Binding-site contacts:
Ligand atom C2 contacts residue ASN189 of chain 3.A at 2.5 Å.
Ligand atom C7 contacts residue ASN189 of chain 3.A at 4.0 Å.
Ligand atom C8 contacts residue HIS187 of chain 3.A at 4.5 Å.
Ligand atom O3 contacts residue HIS187 of chain 3.A at 3.8 Å.
Ligand atom C8 contacts residue THR155 of chain 3.A at 3.7 Å.
Ligand atom C6 contacts residue THR265 of chain 3.A at 3.8 Å.
Ligand atom O5 contacts residue ASN189 of chain 3.A at 2.4 Å (h-bond).
Ligand atom O5 contacts residue THR267 of chain 3.A at 4.3 Å.
Ligand atom C6 contacts residue THR267 of chain 3.A at 4.1 Å.
Ligand atom C4 contacts residue ASN189 of chain 3.A at 3.6 Å.
Ligand atom C5 contacts residue THR265 of chain 3.A at 4.1 Å.
Ligand atom C1 contacts residue ASN189 of chain 3.A at 1.5 Å.
Ligand atom O6 contacts residue THR267 of chain 3.A at 3.4 Å.
Ligand atom C5 contacts residue ASN189 of chain 3.A at 2.9 Å.
Ligand atom C1 contacts residue THR265 of chain 3.A at 4.2 Å.
Ligand atom N2 contacts residue ASN189 of chain 3.A at 2.8 Å (h-bond).
Ligand atom C3 contacts residue HIS187 of chain 3.A at 3.8 Å.
Ligand atom C6 contacts residue ASN189 of chain 3.A at 4.3 Å.
Ligand atom C8 contacts residue ARG296 of chain 3.A at 4.2 Å.
Ligand atom O3 contacts residue ASN189 of chain 3.A at 4.4 Å.
Ligand atom C5 contacts residue THR267 of chain 3.A at 3.6 Å.
Ligand atom O6 contacts residue THR265 of chain 3.A at 3.6 Å (h-bond).
Ligand atom N2 contacts residue HIS187 of chain 3.A at 4.2 Å.
Ligand atom O5 contacts residue THR265 of chain 3.A at 3.3 Å (h-bond).
Ligand atom C3 contacts residue ASN189 of chain 3.A at 3.1 Å.

The protein below binds the small molecule below.
Small molecule (SMILES): CC(=O)N[C@@H]1[C@@H](O)[C@H](O)[C@@H](CO)O[C@H]1O

Sequence of chain 3.A:
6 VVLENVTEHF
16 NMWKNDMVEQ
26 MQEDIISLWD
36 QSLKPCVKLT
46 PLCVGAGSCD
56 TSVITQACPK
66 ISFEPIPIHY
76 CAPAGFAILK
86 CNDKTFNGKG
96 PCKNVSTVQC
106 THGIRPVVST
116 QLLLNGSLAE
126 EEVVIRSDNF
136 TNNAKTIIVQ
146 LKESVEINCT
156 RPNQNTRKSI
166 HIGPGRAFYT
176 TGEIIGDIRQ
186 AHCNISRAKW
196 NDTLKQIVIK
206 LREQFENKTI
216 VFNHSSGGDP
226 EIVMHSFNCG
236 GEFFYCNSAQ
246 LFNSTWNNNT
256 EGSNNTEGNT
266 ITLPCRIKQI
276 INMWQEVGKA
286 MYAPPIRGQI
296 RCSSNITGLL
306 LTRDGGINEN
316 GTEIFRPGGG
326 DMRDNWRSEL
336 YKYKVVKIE